Sequence of chain 1.C:
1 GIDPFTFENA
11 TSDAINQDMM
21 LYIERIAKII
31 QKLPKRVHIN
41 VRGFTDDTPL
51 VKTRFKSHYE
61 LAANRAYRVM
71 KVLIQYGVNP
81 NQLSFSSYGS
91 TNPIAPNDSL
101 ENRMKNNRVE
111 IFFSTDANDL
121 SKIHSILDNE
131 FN

Binding-site contacts:
Ligand atom O7 contacts residue TYR59 of chain 1.C at 3.6 Å.
Ligand atom C10 contacts residue HIS58 of chain 1.C at 3.5 Å.
Ligand atom N2 contacts residue HIS58 of chain 1.C at 3.3 Å (h-bond).
Ligand atom O3 contacts residue HIS58 of chain 1.C at 4.0 Å.
Ligand atom C10 contacts residue SER57 of chain 1.C at 3.5 Å.
Ligand atom N2 contacts residue SER90 of chain 1.C at 2.7 Å (h-bond).
Ligand atom O10 contacts residue SER57 of chain 1.C at 4.0 Å.
Ligand atom C1 contacts residue HIS58 of chain 1.C at 3.3 Å.
Ligand atom C8 contacts residue SER90 of chain 1.C at 4.1 Å.
Ligand atom C1 contacts residue SER90 of chain 1.C at 3.2 Å.
Ligand atom C9 contacts residue SER57 of chain 1.C at 3.7 Å.
Ligand atom C7 contacts residue TYR59 of chain 1.C at 4.1 Å (hydrophobic).
Ligand atom O7 contacts residue GLY89 of chain 1.C at 3.6 Å.
Ligand atom O11 contacts residue HIS58 of chain 1.C at 2.8 Å (h-bond).
Ligand atom O5 contacts residue HIS58 of chain 1.C at 4.0 Å.
Ligand atom C4 contacts residue HIS58 of chain 1.C at 3.5 Å.
Ligand atom C7 contacts residue HIS58 of chain 1.C at 4.2 Å.
Ligand atom C5 contacts residue HIS58 of chain 1.C at 3.5 Å.
Ligand atom O11 contacts residue SER57 of chain 1.C at 3.6 Å.
Ligand atom O7 contacts residue HIS58 of chain 1.C at 4.1 Å.
Ligand atom C2 contacts residue SER90 of chain 1.C at 3.4 Å.
Ligand atom O7 contacts residue SER90 of chain 1.C at 2.9 Å (h-bond).
Ligand atom O5 contacts residue ASP47 of chain 1.C at 4.3 Å.
Ligand atom C9 contacts residue HIS58 of chain 1.C at 3.6 Å.
Ligand atom O10 contacts residue TYR59 of chain 1.C at 3.0 Å.
Ligand atom O7 contacts residue THR91 of chain 1.C at 4.2 Å.
Ligand atom C2 contacts residue HIS58 of chain 1.C at 3.3 Å.
Ligand atom O1 contacts residue ASP47 of chain 1.C at 3.9 Å.
Ligand atom C1 contacts residue ASP47 of chain 1.C at 4.4 Å.
Ligand atom C8 contacts residue TYR59 of chain 1.C at 3.9 Å (hydrophobic).
Ligand atom O4 contacts residue HIS58 of chain 1.C at 3.6 Å (h-bond).
Ligand atom O1 contacts residue SER90 of chain 1.C at 2.6 Å (h-bond).
Ligand atom O11 contacts residue TYR59 of chain 1.C at 2.7 Å (h-bond).
Ligand atom C7 contacts residue SER90 of chain 1.C at 3.1 Å.
Ligand atom C11 contacts residue SER57 of chain 1.C at 3.4 Å.
Ligand atom C11 contacts residue LYS56 of chain 1.C at 4.2 Å.
Ligand atom C10 contacts residue TYR59 of chain 1.C at 3.4 Å (hydrophobic).
Ligand atom C3 contacts residue HIS58 of chain 1.C at 2.9 Å.
Ligand atom O7 contacts residue TYR88 of chain 1.C at 4.3 Å.
Ligand atom O6 contacts residue PRO49 of chain 1.C at 4.2 Å.

The protein below binds the small molecule below.
Small molecule (SMILES): CC(=O)N[C@@H]1[C@@H](O[C@H](C)C(=O)O)[C@H](O)[C@@H](CO)O[C@H]1O